Binding-site contacts:
Ligand atom C4 contacts residue ASN139 of chain 1.H at 3.9 Å.
Ligand atom C8 contacts residue ASN139 of chain 1.H at 4.4 Å.
Ligand atom N2 contacts residue ASN139 of chain 1.H at 3.6 Å.
Ligand atom C2 contacts residue ASN139 of chain 1.H at 2.9 Å.
Ligand atom C3 contacts residue ASN139 of chain 1.H at 3.9 Å.
Ligand atom O7 contacts residue THR75 of chain 1.H at 4.1 Å.
Ligand atom O6 contacts residue SER137 of chain 1.H at 4.2 Å.
Ligand atom C1 contacts residue ASN139 of chain 1.H at 1.4 Å.
Ligand atom O5 contacts residue ASN139 of chain 1.H at 1.6 Å (h-bond).
Ligand atom O6 contacts residue ASN139 of chain 1.H at 3.6 Å (h-bond).
Ligand atom C5 contacts residue ASN139 of chain 1.H at 2.9 Å.
Ligand atom C6 contacts residue ASN139 of chain 1.H at 3.9 Å.
Ligand atom C7 contacts residue ASN139 of chain 1.H at 4.5 Å.

Sequence of chain 1.H:
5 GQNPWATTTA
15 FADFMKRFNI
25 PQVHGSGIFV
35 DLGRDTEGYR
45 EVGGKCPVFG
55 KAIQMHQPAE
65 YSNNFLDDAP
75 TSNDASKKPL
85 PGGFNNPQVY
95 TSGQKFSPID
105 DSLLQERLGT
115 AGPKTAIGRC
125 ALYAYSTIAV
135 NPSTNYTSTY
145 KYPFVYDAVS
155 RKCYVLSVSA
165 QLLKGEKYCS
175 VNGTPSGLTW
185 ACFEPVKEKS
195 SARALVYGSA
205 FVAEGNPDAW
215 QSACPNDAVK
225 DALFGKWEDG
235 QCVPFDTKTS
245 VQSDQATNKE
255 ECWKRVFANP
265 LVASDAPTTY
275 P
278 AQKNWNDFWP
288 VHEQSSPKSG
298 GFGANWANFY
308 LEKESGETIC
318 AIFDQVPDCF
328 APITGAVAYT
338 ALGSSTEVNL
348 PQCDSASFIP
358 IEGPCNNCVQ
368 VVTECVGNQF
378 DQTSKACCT

This small molecule binds to this protein.
Small molecule (SMILES): CC(=O)N[C@@H]1[C@@H](O)[C@H](O)[C@@H](CO)O[C@H]1O